A small-molecule ligand and the protein it binds are described below.
Small molecule (SMILES): CC(=O)N[C@H]1[C@H](O[C@H]2[C@H](O)[C@@H](NC(C)=O)CO[C@@H]2CO)O[C@H](CO)[C@@H](O)[C@@H]1O

Sequence of chain 1.B:
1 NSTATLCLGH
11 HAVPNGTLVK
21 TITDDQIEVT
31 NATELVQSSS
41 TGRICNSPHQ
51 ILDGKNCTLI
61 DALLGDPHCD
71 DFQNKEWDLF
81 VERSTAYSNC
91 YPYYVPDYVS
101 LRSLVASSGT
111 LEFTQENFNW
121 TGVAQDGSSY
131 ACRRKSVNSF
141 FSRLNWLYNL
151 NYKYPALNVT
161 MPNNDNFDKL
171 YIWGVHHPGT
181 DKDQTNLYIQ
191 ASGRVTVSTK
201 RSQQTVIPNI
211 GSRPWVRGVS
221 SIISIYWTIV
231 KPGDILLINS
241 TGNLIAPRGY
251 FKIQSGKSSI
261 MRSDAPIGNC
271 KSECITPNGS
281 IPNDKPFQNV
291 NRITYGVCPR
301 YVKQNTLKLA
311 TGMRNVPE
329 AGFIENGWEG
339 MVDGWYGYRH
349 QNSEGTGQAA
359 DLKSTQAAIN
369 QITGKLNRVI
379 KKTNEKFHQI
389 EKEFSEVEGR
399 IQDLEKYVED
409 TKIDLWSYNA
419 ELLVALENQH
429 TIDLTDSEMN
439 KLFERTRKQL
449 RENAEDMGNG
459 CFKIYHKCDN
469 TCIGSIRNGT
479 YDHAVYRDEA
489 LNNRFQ

Binding-site contacts:
Ligand atom O4 contacts residue ASP181 of chain 1.B at 4.2 Å.
Ligand atom O7 contacts residue THR196 of chain 1.A at 4.2 Å.
Ligand atom C4 contacts residue ALA156 of chain 1.A at 3.7 Å (hydrophobic).
Ligand atom O6 contacts residue ASN158 of chain 1.A at 3.4 Å.
Ligand atom C1 contacts residue GLY211 of chain 1.B at 3.7 Å.
Ligand atom C4 contacts residue ASP181 of chain 1.B at 4.1 Å.
Ligand atom O7 contacts residue ASN209 of chain 1.B at 3.6 Å.
Ligand atom C1 contacts residue ALA156 of chain 1.A at 4.3 Å (hydrophobic).
Ligand atom O7 contacts residue ARG194 of chain 1.A at 3.5 Å.
Ligand atom C2 contacts residue ASP181 of chain 1.B at 3.9 Å.
Ligand atom C8 contacts residue ASN239 of chain 1.A at 3.1 Å.
Ligand atom C3 contacts residue ILE210 of chain 1.B at 4.1 Å (hydrophobic).
Ligand atom O6 contacts residue NAG1 of chain 1.E at 3.2 Å.
Ligand atom N2 contacts residue GLY211 of chain 1.B at 3.8 Å.
Ligand atom C1 contacts residue SER212 of chain 1.B at 4.1 Å.
Ligand atom C1 contacts residue ASP181 of chain 1.B at 4.2 Å.
Ligand atom O7 contacts residue THR180 of chain 1.B at 4.0 Å.
Ligand atom N2 contacts residue ASN239 of chain 1.A at 2.9 Å (h-bond).
Ligand atom C7 contacts residue ILE210 of chain 1.B at 3.5 Å (hydrophobic).
Ligand atom C8 contacts residue ARG194 of chain 1.A at 4.0 Å.
Ligand atom C1 contacts residue ASN239 of chain 1.A at 1.4 Å.
Ligand atom C6 contacts residue ALA156 of chain 1.A at 4.3 Å (hydrophobic).
Ligand atom C5 contacts residue ASN239 of chain 1.A at 3.7 Å.
Ligand atom O6 contacts residue ASP181 of chain 1.B at 3.8 Å.
Ligand atom C8 contacts residue SER240 of chain 1.A at 3.4 Å.
Ligand atom C8 contacts residue THR241 of chain 1.A at 3.5 Å.
Ligand atom C3 contacts residue ASN239 of chain 1.A at 3.8 Å.
Ligand atom C2 contacts residue ASN239 of chain 1.A at 2.5 Å.
Ligand atom C7 contacts residue ASN239 of chain 1.A at 3.4 Å.
Ligand atom O5 contacts residue ASP181 of chain 1.B at 3.7 Å.
Ligand atom C8 contacts residue NAG1 of chain 1.E at 3.5 Å.
Ligand atom O7 contacts residue ASN239 of chain 1.A at 4.3 Å.
Ligand atom N2 contacts residue ILE210 of chain 1.B at 2.8 Å (h-bond).
Ligand atom O5 contacts residue ASN239 of chain 1.A at 2.4 Å (h-bond).
Ligand atom C2 contacts residue ILE210 of chain 1.B at 3.9 Å (hydrophobic).
Ligand atom O7 contacts residue ILE210 of chain 1.B at 3.3 Å (h-bond).
Ligand atom O5 contacts residue ASN158 of chain 1.A at 4.2 Å.
Ligand atom O3 contacts residue THR241 of chain 1.A at 3.5 Å.
Ligand atom C6 contacts residue NAG1 of chain 1.E at 3.9 Å.
Ligand atom O7 contacts residue ASP181 of chain 1.B at 4.0 Å.

Sequence of chain 1.A:
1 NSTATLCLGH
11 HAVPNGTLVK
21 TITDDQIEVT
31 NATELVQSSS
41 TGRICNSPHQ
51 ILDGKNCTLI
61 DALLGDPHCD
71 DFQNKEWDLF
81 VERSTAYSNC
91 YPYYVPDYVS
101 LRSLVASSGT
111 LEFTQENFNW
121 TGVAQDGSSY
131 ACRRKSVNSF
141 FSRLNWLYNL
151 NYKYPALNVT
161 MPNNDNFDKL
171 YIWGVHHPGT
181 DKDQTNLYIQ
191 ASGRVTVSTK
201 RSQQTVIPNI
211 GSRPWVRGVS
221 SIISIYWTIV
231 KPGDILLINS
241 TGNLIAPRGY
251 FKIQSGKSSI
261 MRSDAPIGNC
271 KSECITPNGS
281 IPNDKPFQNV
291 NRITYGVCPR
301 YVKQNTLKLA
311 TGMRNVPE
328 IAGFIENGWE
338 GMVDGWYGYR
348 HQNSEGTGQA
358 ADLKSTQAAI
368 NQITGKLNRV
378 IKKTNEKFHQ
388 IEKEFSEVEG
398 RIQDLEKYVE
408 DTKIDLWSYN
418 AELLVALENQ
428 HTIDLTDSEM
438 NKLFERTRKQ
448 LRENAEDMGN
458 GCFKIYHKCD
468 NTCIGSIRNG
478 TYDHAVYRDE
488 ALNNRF